A small-molecule ligand and the protein it binds are described below.
Small molecule (SMILES): OC[C@H]1O[C@H](O)[C@H](F)[C@@H](O)[C@@H]1O

Sequence of chain 2.A:
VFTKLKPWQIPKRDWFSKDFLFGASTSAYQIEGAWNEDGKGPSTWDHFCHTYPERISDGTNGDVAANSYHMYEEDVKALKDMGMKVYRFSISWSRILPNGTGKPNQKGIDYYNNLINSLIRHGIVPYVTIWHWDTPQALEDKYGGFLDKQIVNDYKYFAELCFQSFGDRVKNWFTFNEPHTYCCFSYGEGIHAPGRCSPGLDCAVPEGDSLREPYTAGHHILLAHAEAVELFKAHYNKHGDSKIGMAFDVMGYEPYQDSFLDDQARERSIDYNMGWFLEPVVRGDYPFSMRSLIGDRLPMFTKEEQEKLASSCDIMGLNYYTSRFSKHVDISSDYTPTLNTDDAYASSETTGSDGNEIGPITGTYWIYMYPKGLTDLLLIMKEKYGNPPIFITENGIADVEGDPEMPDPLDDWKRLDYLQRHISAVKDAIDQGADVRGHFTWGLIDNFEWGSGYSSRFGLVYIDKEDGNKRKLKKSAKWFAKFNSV

Binding-site contacts:
Ligand atom C2 contacts residue GLU236 of chain 2.A at 3.4 Å.
Ligand atom O5 contacts residue TYR379 of chain 2.A at 3.0 Å (h-bond).
Ligand atom C3 contacts residue DNF1 of chain 2.B at 3.8 Å.
Ligand atom O5 contacts residue DNF1 of chain 2.B at 2.6 Å (h-bond).
Ligand atom F2 contacts residue GLU452 of chain 2.A at 2.8 Å.
Ligand atom C6 contacts residue GLU507 of chain 2.A at 3.4 Å.
Ligand atom F2 contacts residue ASN235 of chain 2.A at 2.7 Å.
Ligand atom O5 contacts residue GLU452 of chain 2.A at 2.5 Å (salt-bridge).
Ligand atom C5 contacts residue GLU452 of chain 2.A at 3.1 Å.
Ligand atom C1 contacts residue TYR379 of chain 2.A at 3.4 Å (hydrophobic).
Ligand atom C3 contacts residue TRP508 of chain 2.A at 3.8 Å (hydrophobic).
Ligand atom O6 contacts residue GLU507 of chain 2.A at 2.6 Å (salt-bridge).
Ligand atom F2 contacts residue HIS190 of chain 2.A at 3.0 Å.
Ligand atom C2 contacts residue DNF1 of chain 2.B at 3.1 Å.
Ligand atom C4 contacts residue GLU452 of chain 2.A at 3.8 Å.
Ligand atom O4 contacts residue TRP500 of chain 2.A at 3.2 Å.
Ligand atom C4 contacts residue GLU507 of chain 2.A at 3.5 Å.
Ligand atom O4 contacts residue TRP508 of chain 2.A at 3.7 Å.
Ligand atom O3 contacts residue HIS190 of chain 2.A at 3.0 Å.
Ligand atom C3 contacts residue TRP500 of chain 2.A at 3.8 Å (hydrophobic).
Ligand atom O3 contacts residue GLN88 of chain 2.A at 2.6 Å (h-bond).
Ligand atom C3 contacts residue GLU452 of chain 2.A at 3.3 Å.
Ligand atom O6 contacts residue TRP424 of chain 2.A at 3.5 Å.
Ligand atom O4 contacts residue GLN88 of chain 2.A at 2.8 Å (h-bond).
Ligand atom C1 contacts residue GLU452 of chain 2.A at 1.4 Å.
Ligand atom C6 contacts residue PHE516 of chain 2.A at 3.7 Å (hydrophobic).
Ligand atom C4 contacts residue DNF1 of chain 2.B at 3.4 Å.
Ligand atom O3 contacts residue TRP508 of chain 2.A at 2.9 Å (h-bond).
Ligand atom C1 contacts residue DNF1 of chain 2.B at 3.2 Å.
Ligand atom C6 contacts residue TYR379 of chain 2.A at 3.4 Å (hydrophobic).
Ligand atom C1 contacts residue GLU236 of chain 2.A at 3.2 Å.
Ligand atom O4 contacts residue GLU507 of chain 2.A at 2.6 Å (salt-bridge).
Ligand atom C5 contacts residue DNF1 of chain 2.B at 3.5 Å.
Ligand atom C5 contacts residue TRP500 of chain 2.A at 3.7 Å (hydrophobic).
Ligand atom O6 contacts residue DNF1 of chain 2.B at 3.1 Å (h-bond).
Ligand atom C2 contacts residue GLU452 of chain 2.A at 2.6 Å.
Ligand atom C5 contacts residue TYR379 of chain 2.A at 3.1 Å (hydrophobic).
Ligand atom F2 contacts residue GLU236 of chain 2.A at 3.7 Å.
Ligand atom C4 contacts residue TRP508 of chain 2.A at 3.8 Å (hydrophobic).
Ligand atom C3 contacts residue GLN88 of chain 2.A at 3.7 Å.